Sequence of chain 1.C:
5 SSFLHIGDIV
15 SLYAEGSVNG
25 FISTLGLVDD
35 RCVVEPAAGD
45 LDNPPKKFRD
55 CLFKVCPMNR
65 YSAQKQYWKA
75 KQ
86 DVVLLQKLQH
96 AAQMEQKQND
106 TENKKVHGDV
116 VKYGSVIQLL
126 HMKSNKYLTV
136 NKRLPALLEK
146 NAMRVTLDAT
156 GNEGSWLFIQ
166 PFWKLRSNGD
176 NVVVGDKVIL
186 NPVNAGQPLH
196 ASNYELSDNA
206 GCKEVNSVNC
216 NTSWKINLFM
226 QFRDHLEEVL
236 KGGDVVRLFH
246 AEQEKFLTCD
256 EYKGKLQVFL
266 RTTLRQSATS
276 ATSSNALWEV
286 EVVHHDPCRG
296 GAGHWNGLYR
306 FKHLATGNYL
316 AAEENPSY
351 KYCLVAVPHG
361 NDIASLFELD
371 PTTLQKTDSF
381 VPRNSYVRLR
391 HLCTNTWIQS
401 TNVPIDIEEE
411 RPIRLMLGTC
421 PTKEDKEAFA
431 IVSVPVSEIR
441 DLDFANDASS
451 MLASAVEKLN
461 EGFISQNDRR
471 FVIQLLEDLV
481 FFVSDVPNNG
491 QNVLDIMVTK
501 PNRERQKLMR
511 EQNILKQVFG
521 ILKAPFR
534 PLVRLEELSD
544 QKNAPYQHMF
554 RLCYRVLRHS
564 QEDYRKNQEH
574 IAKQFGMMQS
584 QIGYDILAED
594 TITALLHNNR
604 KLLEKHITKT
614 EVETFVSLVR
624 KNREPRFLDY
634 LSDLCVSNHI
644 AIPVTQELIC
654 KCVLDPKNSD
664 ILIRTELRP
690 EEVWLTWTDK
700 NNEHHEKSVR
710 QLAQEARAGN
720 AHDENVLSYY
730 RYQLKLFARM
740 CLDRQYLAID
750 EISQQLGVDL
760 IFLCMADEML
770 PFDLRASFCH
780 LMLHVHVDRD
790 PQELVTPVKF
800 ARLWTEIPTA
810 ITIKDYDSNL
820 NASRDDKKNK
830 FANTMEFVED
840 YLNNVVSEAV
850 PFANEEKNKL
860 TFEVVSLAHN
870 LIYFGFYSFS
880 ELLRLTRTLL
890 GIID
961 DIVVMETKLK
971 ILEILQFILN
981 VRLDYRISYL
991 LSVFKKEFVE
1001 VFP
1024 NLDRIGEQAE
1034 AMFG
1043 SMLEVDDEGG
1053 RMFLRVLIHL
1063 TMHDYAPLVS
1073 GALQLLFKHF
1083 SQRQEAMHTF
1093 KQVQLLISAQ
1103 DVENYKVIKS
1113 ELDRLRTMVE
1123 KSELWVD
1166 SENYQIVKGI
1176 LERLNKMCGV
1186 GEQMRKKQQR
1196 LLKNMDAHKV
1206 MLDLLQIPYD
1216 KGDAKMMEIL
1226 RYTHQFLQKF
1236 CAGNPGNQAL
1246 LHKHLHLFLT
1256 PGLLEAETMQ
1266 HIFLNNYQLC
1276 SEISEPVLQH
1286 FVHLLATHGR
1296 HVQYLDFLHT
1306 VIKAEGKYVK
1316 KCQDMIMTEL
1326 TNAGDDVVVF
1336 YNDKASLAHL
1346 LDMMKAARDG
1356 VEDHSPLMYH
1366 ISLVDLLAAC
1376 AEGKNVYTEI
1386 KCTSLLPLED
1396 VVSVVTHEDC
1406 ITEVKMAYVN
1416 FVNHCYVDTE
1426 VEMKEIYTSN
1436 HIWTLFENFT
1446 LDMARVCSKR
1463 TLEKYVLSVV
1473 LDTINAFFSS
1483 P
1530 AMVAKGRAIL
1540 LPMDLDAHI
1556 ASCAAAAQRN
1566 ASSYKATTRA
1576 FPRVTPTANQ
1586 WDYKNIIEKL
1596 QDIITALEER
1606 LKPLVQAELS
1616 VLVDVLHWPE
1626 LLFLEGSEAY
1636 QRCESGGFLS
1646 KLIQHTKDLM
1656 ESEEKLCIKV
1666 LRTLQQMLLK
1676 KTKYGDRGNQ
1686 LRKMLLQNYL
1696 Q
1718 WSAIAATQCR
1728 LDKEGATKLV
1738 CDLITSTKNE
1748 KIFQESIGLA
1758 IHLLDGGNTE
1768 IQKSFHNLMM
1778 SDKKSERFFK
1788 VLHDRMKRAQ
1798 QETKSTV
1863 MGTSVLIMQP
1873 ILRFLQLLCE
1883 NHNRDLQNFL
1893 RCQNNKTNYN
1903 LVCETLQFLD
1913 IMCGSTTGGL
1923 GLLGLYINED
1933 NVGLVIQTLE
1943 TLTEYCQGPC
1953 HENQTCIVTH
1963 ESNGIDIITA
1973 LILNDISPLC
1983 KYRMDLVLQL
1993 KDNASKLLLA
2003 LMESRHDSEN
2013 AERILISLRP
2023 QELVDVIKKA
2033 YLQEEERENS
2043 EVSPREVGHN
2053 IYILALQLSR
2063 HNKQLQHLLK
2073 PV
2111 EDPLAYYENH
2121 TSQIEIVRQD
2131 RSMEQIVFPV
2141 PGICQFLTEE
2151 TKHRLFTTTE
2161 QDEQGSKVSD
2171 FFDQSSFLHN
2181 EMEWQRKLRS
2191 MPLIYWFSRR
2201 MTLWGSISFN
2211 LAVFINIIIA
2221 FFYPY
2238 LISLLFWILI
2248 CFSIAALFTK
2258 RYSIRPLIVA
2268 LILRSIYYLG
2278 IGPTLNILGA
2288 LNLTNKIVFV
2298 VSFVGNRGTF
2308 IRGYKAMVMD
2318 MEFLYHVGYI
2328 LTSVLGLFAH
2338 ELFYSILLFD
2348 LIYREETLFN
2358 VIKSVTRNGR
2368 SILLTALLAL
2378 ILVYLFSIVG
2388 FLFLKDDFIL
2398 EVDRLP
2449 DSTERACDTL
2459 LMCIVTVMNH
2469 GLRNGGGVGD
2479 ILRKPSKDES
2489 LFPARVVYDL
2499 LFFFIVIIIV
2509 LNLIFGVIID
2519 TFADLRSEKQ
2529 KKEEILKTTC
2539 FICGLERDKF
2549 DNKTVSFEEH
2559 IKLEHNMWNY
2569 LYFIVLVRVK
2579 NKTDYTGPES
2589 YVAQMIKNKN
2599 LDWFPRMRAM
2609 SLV

Binding-site contacts:
Ligand atom P4 contacts residue ARG266 of chain 1.C at 3.2 Å.
Ligand atom O41 contacts residue ARG266 of chain 1.C at 2.8 Å (salt-bridge).
Ligand atom O4 contacts residue ARG270 of chain 1.C at 3.8 Å.
Ligand atom O5 contacts residue LYS569 of chain 1.C at 3.3 Å.
Ligand atom O53 contacts residue LYS507 of chain 1.C at 3.5 Å.
Ligand atom O52 contacts residue LYS507 of chain 1.C at 3.6 Å.
Ligand atom O41 contacts residue LYS569 of chain 1.C at 3.7 Å.
Ligand atom C1 contacts residue ARG568 of chain 1.C at 4.2 Å.
Ligand atom O6 contacts residue TYR567 of chain 1.C at 3.7 Å.
Ligand atom O13 contacts residue ARG568 of chain 1.C at 4.1 Å.
Ligand atom O51 contacts residue LYS507 of chain 1.C at 3.9 Å.
Ligand atom O43 contacts residue ARG270 of chain 1.C at 4.3 Å.
Ligand atom O43 contacts residue THR267 of chain 1.C at 4.2 Å.
Ligand atom O3 contacts residue ARG568 of chain 1.C at 3.1 Å (salt-bridge).
Ligand atom P4 contacts residue THR268 of chain 1.C at 4.3 Å.
Ligand atom O52 contacts residue LYS569 of chain 1.C at 4.0 Å.
Ligand atom O53 contacts residue TYR567 of chain 1.C at 3.5 Å (h-bond).
Ligand atom O42 contacts residue LEU269 of chain 1.C at 3.5 Å (h-bond).
Ligand atom O12 contacts residue ARG503 of chain 1.C at 3.8 Å.
Ligand atom O2 contacts residue ARG568 of chain 1.C at 4.3 Å.
Ligand atom C2 contacts residue ARG270 of chain 1.C at 4.2 Å.
Ligand atom O6 contacts residue ARG503 of chain 1.C at 4.1 Å.
Ligand atom O43 contacts residue LEU269 of chain 1.C at 3.7 Å.
Ligand atom O5 contacts residue TYR567 of chain 1.C at 4.0 Å.
Ligand atom O4 contacts residue ARG266 of chain 1.C at 4.1 Å.
Ligand atom P5 contacts residue TYR567 of chain 1.C at 3.3 Å.
Ligand atom O5 contacts residue ARG510 of chain 1.C at 4.3 Å.
Ligand atom O52 contacts residue TYR567 of chain 1.C at 2.2 Å (h-bond).
Ligand atom P1 contacts residue ARG568 of chain 1.C at 3.3 Å.
Ligand atom O43 contacts residue ARG266 of chain 1.C at 2.5 Å (salt-bridge).
Ligand atom O11 contacts residue ARG568 of chain 1.C at 2.6 Å (salt-bridge).
Ligand atom C4 contacts residue LYS569 of chain 1.C at 4.2 Å.
Ligand atom P4 contacts residue LEU269 of chain 1.C at 4.3 Å.
Ligand atom P5 contacts residue ARG510 of chain 1.C at 3.9 Å.
Ligand atom P5 contacts residue LYS507 of chain 1.C at 3.9 Å.
Ligand atom C5 contacts residue LYS569 of chain 1.C at 4.0 Å.
Ligand atom O1 contacts residue ARG568 of chain 1.C at 2.9 Å (salt-bridge).
Ligand atom O43 contacts residue THR268 of chain 1.C at 3.1 Å (h-bond).
Ligand atom O52 contacts residue ARG510 of chain 1.C at 2.5 Å (salt-bridge).
Ligand atom C6 contacts residue LYS569 of chain 1.C at 4.0 Å.

The small molecule below binds the protein below.
Small molecule (SMILES): O=P(O)(O)O[C@@H]1[C@H](O)[C@H](O)[C@@H](OP(=O)(O)O)[C@H](OP(=O)(O)O)[C@H]1O